Binding-site contacts:
Ligand atom C1 contacts residue ASN213 of chain 1.A at 1.4 Å.
Ligand atom C1 contacts residue LYS181 of chain 1.A at 4.3 Å.
Ligand atom O6 contacts residue LYS181 of chain 1.A at 3.1 Å (salt-bridge).
Ligand atom C7 contacts residue ASN213 of chain 1.A at 3.4 Å.
Ligand atom C3 contacts residue ASN213 of chain 1.A at 3.9 Å.
Ligand atom O5 contacts residue LYS181 of chain 1.A at 3.7 Å.
Ligand atom C2 contacts residue ASN213 of chain 1.A at 2.5 Å.
Ligand atom O7 contacts residue ASN213 of chain 1.A at 3.0 Å (h-bond).
Ligand atom N2 contacts residue ASN213 of chain 1.A at 3.0 Å (h-bond).
Ligand atom C5 contacts residue ASN213 of chain 1.A at 3.6 Å.
Ligand atom C4 contacts residue ASN213 of chain 1.A at 4.2 Å.
Ligand atom O5 contacts residue ASN213 of chain 1.A at 2.4 Å (h-bond).
Ligand atom C5 contacts residue LYS181 of chain 1.A at 4.4 Å.
Ligand atom C6 contacts residue LYS181 of chain 1.A at 4.2 Å.
Ligand atom O6 contacts residue ASN213 of chain 1.A at 4.5 Å.

This small molecule binds to this protein.
Small molecule (SMILES): CC(=O)N[C@@H]1[C@@H](O)[C@H](O)[C@@H](CO)O[C@H]1O

Sequence of chain 1.A:
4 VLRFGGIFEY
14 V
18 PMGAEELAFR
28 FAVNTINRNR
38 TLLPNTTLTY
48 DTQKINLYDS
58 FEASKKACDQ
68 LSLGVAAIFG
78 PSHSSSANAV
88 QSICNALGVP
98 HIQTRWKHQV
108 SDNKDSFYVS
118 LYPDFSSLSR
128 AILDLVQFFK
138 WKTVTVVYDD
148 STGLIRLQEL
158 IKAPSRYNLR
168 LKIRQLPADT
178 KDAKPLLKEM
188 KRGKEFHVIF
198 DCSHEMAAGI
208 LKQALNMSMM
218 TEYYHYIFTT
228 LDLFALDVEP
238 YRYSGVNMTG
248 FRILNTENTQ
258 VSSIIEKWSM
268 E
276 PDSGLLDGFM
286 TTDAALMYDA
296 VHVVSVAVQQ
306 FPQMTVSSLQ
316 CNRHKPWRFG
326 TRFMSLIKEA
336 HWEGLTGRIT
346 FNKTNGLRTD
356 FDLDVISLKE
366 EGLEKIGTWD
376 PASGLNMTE